A protein and the small-molecule ligand that binds it are described below.
Small molecule (SMILES): Cc1nc2cc3nc(N)[nH]c(=O)c3cc2[nH]1

Binding-site contacts:
Ligand atom C7 contacts residue TYR106 of chain 2.A at 3.7 Å (hydrophobic).
Ligand atom N11 contacts residue ASP102 of chain 2.A at 2.6 Å (salt-bridge).
Ligand atom N12 contacts residue TYR106 of chain 2.A at 3.8 Å.
Ligand atom O16 contacts residue CYS158 of chain 2.A at 3.1 Å.
Ligand atom C4 contacts residue TYR106 of chain 2.A at 3.5 Å (hydrophobic).
Ligand atom N14 contacts residue GLY261 of chain 2.A at 3.6 Å.
Ligand atom C8 contacts residue TYR106 of chain 2.A at 3.5 Å (hydrophobic).
Ligand atom N1 contacts residue MET260 of chain 2.A at 3.8 Å.
Ligand atom N11 contacts residue ASP156 of chain 2.A at 2.9 Å (salt-bridge).
Ligand atom N14 contacts residue TYR106 of chain 2.A at 3.7 Å.
Ligand atom N3 contacts residue ASP102 of chain 2.A at 2.8 Å (salt-bridge).
Ligand atom O16 contacts residue GLY229 of chain 2.A at 3.4 Å.
Ligand atom C15 contacts residue GLY261 of chain 2.A at 3.6 Å.
Ligand atom C10 contacts residue TYR106 of chain 2.A at 3.4 Å (hydrophobic).
Ligand atom C10 contacts residue ASP102 of chain 2.A at 3.7 Å.
Ligand atom O16 contacts residue ASP156 of chain 2.A at 3.6 Å (salt-bridge).
Ligand atom C4 contacts residue ASP102 of chain 2.A at 3.7 Å.
Ligand atom C13 contacts residue MET260 of chain 2.A at 3.4 Å (hydrophobic).
Ligand atom N12 contacts residue LEU231 of chain 2.A at 2.8 Å (h-bond).
Ligand atom C8 contacts residue MET260 of chain 2.A at 3.7 Å (hydrophobic).
Ligand atom N11 contacts residue ILE201 of chain 2.A at 3.6 Å.
Ligand atom C6 contacts residue ASP156 of chain 2.A at 3.5 Å.
Ligand atom N12 contacts residue MET260 of chain 2.A at 3.4 Å (h-bond).
Ligand atom N1 contacts residue ASP156 of chain 2.A at 2.8 Å (salt-bridge).
Ligand atom N3 contacts residue TYR106 of chain 2.A at 3.4 Å.
Ligand atom C2 contacts residue MET260 of chain 2.A at 3.6 Å (hydrophobic).
Ligand atom C6 contacts residue CYS158 of chain 2.A at 3.5 Å (hydrophobic).
Ligand atom C7 contacts residue CYS158 of chain 2.A at 3.5 Å (hydrophobic).
Ligand atom N3 contacts residue MET260 of chain 2.A at 3.5 Å.
Ligand atom C2 contacts residue ASP102 of chain 2.A at 3.4 Å.
Ligand atom O16 contacts residue GLN203 of chain 2.A at 3.0 Å (h-bond).
Ligand atom C9 contacts residue TYR106 of chain 2.A at 3.3 Å (hydrophobic).
Ligand atom C15 contacts residue ALA232 of chain 2.A at 3.3 Å (hydrophobic).
Ligand atom C7 contacts residue GLY230 of chain 2.A at 3.7 Å.
Ligand atom N11 contacts residue SER103 of chain 2.A at 3.8 Å.
Ligand atom O16 contacts residue GLY230 of chain 2.A at 2.9 Å (h-bond).
Ligand atom N14 contacts residue MET260 of chain 2.A at 3.7 Å.
Ligand atom C13 contacts residue GLY261 of chain 2.A at 3.7 Å.
Ligand atom C13 contacts residue LEU231 of chain 2.A at 3.7 Å (hydrophobic).
Ligand atom C2 contacts residue ASP156 of chain 2.A at 3.6 Å.

Sequence of chain 2.A:
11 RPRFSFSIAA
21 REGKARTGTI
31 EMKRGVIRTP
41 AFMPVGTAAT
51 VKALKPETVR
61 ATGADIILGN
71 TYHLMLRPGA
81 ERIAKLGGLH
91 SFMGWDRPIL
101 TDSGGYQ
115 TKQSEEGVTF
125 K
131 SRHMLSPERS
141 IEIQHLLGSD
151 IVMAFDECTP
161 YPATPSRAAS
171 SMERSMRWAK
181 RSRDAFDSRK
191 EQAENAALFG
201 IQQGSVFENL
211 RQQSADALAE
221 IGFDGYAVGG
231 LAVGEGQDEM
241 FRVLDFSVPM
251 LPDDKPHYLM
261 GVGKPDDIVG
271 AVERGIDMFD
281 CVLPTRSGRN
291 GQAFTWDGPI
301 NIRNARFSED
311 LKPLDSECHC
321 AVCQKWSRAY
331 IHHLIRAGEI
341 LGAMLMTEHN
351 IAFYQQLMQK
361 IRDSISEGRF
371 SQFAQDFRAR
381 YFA